Sequence of chain 1.B:
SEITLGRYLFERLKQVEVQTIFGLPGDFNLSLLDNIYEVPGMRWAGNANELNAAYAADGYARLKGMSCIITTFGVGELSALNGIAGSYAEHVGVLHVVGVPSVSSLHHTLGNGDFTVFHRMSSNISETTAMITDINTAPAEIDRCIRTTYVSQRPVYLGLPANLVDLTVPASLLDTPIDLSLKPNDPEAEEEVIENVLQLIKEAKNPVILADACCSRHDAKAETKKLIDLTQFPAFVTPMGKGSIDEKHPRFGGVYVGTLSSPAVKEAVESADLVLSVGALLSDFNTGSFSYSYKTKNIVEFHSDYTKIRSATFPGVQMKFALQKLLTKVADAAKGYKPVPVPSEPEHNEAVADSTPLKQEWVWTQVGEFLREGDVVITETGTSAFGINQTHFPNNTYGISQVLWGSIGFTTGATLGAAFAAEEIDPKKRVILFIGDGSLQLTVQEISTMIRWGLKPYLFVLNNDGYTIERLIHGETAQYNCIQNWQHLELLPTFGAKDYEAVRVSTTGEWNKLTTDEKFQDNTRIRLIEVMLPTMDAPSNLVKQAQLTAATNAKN

Binding-site contacts:
Ligand atom O2 contacts residue CYS221 of chain 1.B at 4.2 Å.
Ligand atom C1 contacts residue HIS310 of chain 1.B at 3.8 Å.
Ligand atom N contacts residue CYS221 of chain 1.B at 3.2 Å (h-bond).
Ligand atom C3 contacts residue GLN160 of chain 1.B at 4.5 Å.
Ligand atom O2 contacts residue ASP312 of chain 1.B at 4.0 Å.
Ligand atom C3 contacts residue HIS92 of chain 1.B at 3.1 Å.
Ligand atom C1 contacts residue CYS221 of chain 1.B at 2.9 Å (hydrophobic).
Ligand atom C3 contacts residue CYS221 of chain 1.B at 2.9 Å (hydrophobic).
Ligand atom O3 contacts residue ALA287 of chain 1.B at 4.1 Å.
Ligand atom O3 contacts residue HIS92 of chain 1.B at 2.7 Å (h-bond).
Ligand atom C2 contacts residue CYS221 of chain 1.B at 1.8 Å (hydrophobic).
Ligand atom C1 contacts residue HIS225 of chain 1.B at 4.4 Å.
Ligand atom O3 contacts residue CYS221 of chain 1.B at 2.5 Å (h-bond).
Ligand atom N contacts residue GLY286 of chain 1.B at 4.0 Å.
Ligand atom O2 contacts residue HIS310 of chain 1.B at 3.6 Å.
Ligand atom N contacts residue ALA287 of chain 1.B at 3.0 Å (h-bond).
Ligand atom O1 contacts residue HIS225 of chain 1.B at 3.4 Å (h-bond).
Ligand atom C3 contacts residue HIS225 of chain 1.B at 3.3 Å.
Ligand atom C1 contacts residue ALA287 of chain 1.B at 4.4 Å (hydrophobic).
Ligand atom C1 contacts residue SER311 of chain 1.B at 4.3 Å.
Ligand atom C3 contacts residue SER159 of chain 1.B at 3.9 Å.
Ligand atom O3 contacts residue LEU288 of chain 1.B at 3.9 Å.
Ligand atom N contacts residue HIS310 of chain 1.B at 2.6 Å (h-bond).
Ligand atom O1 contacts residue CYS221 of chain 1.B at 3.3 Å.
Ligand atom C2 contacts residue HIS92 of chain 1.B at 3.6 Å.
Ligand atom O1 contacts residue SER311 of chain 1.B at 3.2 Å (h-bond).
Ligand atom C2 contacts residue HIS225 of chain 1.B at 4.3 Å.
Ligand atom O1 contacts residue HIS310 of chain 1.B at 3.8 Å.
Ligand atom O2 contacts residue SER311 of chain 1.B at 4.0 Å.

A small-molecule ligand and the protein it binds are described below.
Small molecule (SMILES): C[C@H](O)[C@](N)([O-])O